A small-molecule ligand and the protein it binds are described below.
Small molecule (SMILES): CC(=O)N[C@@H]1[C@@H](O)[C@H](O)[C@@H](CO)O[C@H]1O

Binding-site contacts:
Ligand atom C7 contacts residue CYS203 of chain 1.A at 3.8 Å (hydrophobic).
Ligand atom C8 contacts residue PRO107 of chain 1.A at 3.8 Å (hydrophobic).
Ligand atom C8 contacts residue SER272 of chain 1.A at 3.5 Å.
Ligand atom C8 contacts residue CYS203 of chain 1.A at 4.1 Å (hydrophobic).
Ligand atom C8 contacts residue ASN202 of chain 1.A at 3.4 Å.
Ligand atom N2 contacts residue SER272 of chain 1.A at 2.8 Å (h-bond).
Ligand atom C5 contacts residue SER271 of chain 1.A at 3.4 Å.
Ligand atom O5 contacts residue NAG1 of chain 1.O at 4.0 Å.
Ligand atom N2 contacts residue CYS203 of chain 1.A at 4.0 Å.
Ligand atom N2 contacts residue ASN116 of chain 1.A at 2.9 Å (h-bond).
Ligand atom C7 contacts residue SER272 of chain 1.A at 3.6 Å.
Ligand atom C3 contacts residue CYS203 of chain 1.A at 3.9 Å (hydrophobic).
Ligand atom C7 contacts residue ASN202 of chain 1.A at 4.0 Å.
Ligand atom C8 contacts residue LEU115 of chain 1.A at 3.9 Å (hydrophobic).
Ligand atom C8 contacts residue PHE201 of chain 1.A at 3.5 Å (hydrophobic).
Ligand atom C1 contacts residue ASN116 of chain 1.A at 1.4 Å.
Ligand atom O7 contacts residue ARG106 of chain 1.A at 2.7 Å (salt-bridge).
Ligand atom C3 contacts residue SER271 of chain 1.A at 3.7 Å.
Ligand atom C1 contacts residue SER271 of chain 1.A at 3.9 Å.
Ligand atom C2 contacts residue SER272 of chain 1.A at 3.8 Å.
Ligand atom C7 contacts residue ASN116 of chain 1.A at 3.8 Å.
Ligand atom C3 contacts residue ASN116 of chain 1.A at 3.8 Å.
Ligand atom C2 contacts residue ASN116 of chain 1.A at 2.4 Å.
Ligand atom O7 contacts residue ASN116 of chain 1.A at 4.2 Å.
Ligand atom N2 contacts residue CYS270 of chain 1.A at 4.2 Å.
Ligand atom C3 contacts residue SER272 of chain 1.A at 4.2 Å.
Ligand atom O3 contacts residue CYS203 of chain 1.A at 3.0 Å (h-bond).
Ligand atom O5 contacts residue SER271 of chain 1.A at 4.1 Å.
Ligand atom C1 contacts residue SER272 of chain 1.A at 3.9 Å.
Ligand atom O5 contacts residue ASN116 of chain 1.A at 2.3 Å (h-bond).
Ligand atom O7 contacts residue ASN202 of chain 1.A at 3.7 Å.
Ligand atom O7 contacts residue PRO107 of chain 1.A at 4.0 Å.
Ligand atom O3 contacts residue CYS270 of chain 1.A at 4.1 Å.
Ligand atom O7 contacts residue CYS203 of chain 1.A at 3.9 Å.
Ligand atom C4 contacts residue ASN116 of chain 1.A at 4.1 Å.
Ligand atom O3 contacts residue ARG106 of chain 1.A at 3.8 Å.
Ligand atom O4 contacts residue SER271 of chain 1.A at 3.8 Å.
Ligand atom C5 contacts residue ASN116 of chain 1.A at 3.6 Å.
Ligand atom C4 contacts residue SER271 of chain 1.A at 3.8 Å.
Ligand atom C7 contacts residue ARG106 of chain 1.A at 3.9 Å.

Sequence of chain 1.A:
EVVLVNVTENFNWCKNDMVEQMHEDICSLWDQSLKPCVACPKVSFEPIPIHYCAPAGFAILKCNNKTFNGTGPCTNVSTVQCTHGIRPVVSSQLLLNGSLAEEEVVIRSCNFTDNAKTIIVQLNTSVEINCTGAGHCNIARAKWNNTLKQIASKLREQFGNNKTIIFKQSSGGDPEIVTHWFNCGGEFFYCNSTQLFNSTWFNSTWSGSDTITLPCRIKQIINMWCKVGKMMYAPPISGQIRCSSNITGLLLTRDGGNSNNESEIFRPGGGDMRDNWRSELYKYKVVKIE